Binding-site contacts:
Ligand atom O5 contacts residue GLY260 of chain 2.A at 3.6 Å.
Ligand atom O4 contacts residue PRO397 of chain 2.A at 3.0 Å.
Ligand atom C2 contacts residue CYS168 of chain 2.A at 3.7 Å (hydrophobic).
Ligand atom C11 contacts residue SER360 of chain 2.A at 3.6 Å.
Ligand atom C11 contacts residue PHE219 of chain 2.A at 3.6 Å (hydrophobic).
Ligand atom O2 contacts residue LEU267 of chain 2.A at 3.5 Å.
Ligand atom C12 contacts residue THR198 of chain 2.A at 3.6 Å.
Ligand atom C14 contacts residue GLU196 of chain 2.A at 4.0 Å.
Ligand atom C1 contacts residue CYS168 of chain 2.A at 3.3 Å (hydrophobic).
Ligand atom C2 contacts residue GLY167 of chain 2.A at 3.6 Å.
Ligand atom C4 contacts residue PHE269 of chain 2.A at 3.7 Å (hydrophobic).
Ligand atom O5 contacts residue ASP259 of chain 2.A at 3.8 Å.
Ligand atom C7 contacts residue LEU267 of chain 2.A at 3.6 Å (hydrophobic).
Ligand atom C15 contacts residue ILE200 of chain 2.A at 4.0 Å (hydrophobic).
Ligand atom C1 contacts residue GLY167 of chain 2.A at 3.5 Å.
Ligand atom C1 contacts residue SER360 of chain 2.A at 3.7 Å.
Ligand atom O2 contacts residue THR201 of chain 2.A at 4.0 Å.
Ligand atom C14 contacts residue THR198 of chain 2.A at 3.7 Å.
Ligand atom C2 contacts residue MET141 of chain 1.A at 4.0 Å (hydrophobic).
Ligand atom O2 contacts residue PHE269 of chain 2.A at 3.5 Å.
Ligand atom C13 contacts residue THR198 of chain 2.A at 3.3 Å.
Ligand atom O4 contacts residue CYS168 of chain 2.A at 2.9 Å (h-bond).
Ligand atom C3 contacts residue PRO397 of chain 2.A at 3.8 Å (hydrophobic).
Ligand atom C15 contacts residue SER137 of chain 2.A at 3.5 Å.
Ligand atom C13 contacts residue ILE197 of chain 2.A at 3.9 Å (hydrophobic).
Ligand atom O1 contacts residue SER360 of chain 2.A at 3.6 Å.
Ligand atom C14 contacts residue ILE197 of chain 2.A at 3.5 Å (hydrophobic).
Ligand atom C8 contacts residue LEU267 of chain 2.A at 3.8 Å (hydrophobic).
Ligand atom C14 contacts residue SER137 of chain 2.A at 3.2 Å.
Ligand atom O3 contacts residue ILE197 of chain 2.A at 3.3 Å (h-bond).
Ligand atom C13 contacts residue GLY220 of chain 2.A at 3.6 Å.
Ligand atom C12 contacts residue GLY220 of chain 2.A at 3.5 Å.
Ligand atom O5 contacts residue PHE269 of chain 2.A at 3.4 Å.
Ligand atom C13 contacts residue GLU196 of chain 2.A at 3.7 Å.
Ligand atom O3 contacts residue ASP221 of chain 2.A at 3.5 Å (salt-bridge).
Ligand atom O3 contacts residue THR198 of chain 2.A at 3.2 Å (h-bond).
Ligand atom O3 contacts residue GLU196 of chain 2.A at 3.3 Å.
Ligand atom O4 contacts residue GLY167 of chain 2.A at 3.4 Å.
Ligand atom C3 contacts residue MET141 of chain 1.A at 3.9 Å (hydrophobic).
Ligand atom O3 contacts residue GLY220 of chain 2.A at 2.8 Å (h-bond).

Sequence of chain 2.A:
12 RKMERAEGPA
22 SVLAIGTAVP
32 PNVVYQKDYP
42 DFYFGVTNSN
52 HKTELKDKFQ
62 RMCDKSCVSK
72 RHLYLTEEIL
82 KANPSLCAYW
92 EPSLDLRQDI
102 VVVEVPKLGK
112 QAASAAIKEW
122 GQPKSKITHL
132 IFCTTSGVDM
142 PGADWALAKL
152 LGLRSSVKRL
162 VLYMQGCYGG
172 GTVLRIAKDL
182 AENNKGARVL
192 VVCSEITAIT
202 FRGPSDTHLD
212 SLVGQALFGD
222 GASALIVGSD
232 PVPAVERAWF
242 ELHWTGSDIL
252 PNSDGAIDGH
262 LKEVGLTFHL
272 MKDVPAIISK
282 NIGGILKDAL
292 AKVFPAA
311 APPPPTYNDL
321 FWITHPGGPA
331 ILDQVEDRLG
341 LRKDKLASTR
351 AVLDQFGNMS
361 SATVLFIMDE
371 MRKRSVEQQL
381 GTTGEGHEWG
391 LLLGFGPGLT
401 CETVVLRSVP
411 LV

The protein below binds the small molecule below.
Small molecule (SMILES): O=C1C[C@@H](c2ccc(O)cc2)Oc2cc(O)cc(O)c21

Sequence of chain 1.A:
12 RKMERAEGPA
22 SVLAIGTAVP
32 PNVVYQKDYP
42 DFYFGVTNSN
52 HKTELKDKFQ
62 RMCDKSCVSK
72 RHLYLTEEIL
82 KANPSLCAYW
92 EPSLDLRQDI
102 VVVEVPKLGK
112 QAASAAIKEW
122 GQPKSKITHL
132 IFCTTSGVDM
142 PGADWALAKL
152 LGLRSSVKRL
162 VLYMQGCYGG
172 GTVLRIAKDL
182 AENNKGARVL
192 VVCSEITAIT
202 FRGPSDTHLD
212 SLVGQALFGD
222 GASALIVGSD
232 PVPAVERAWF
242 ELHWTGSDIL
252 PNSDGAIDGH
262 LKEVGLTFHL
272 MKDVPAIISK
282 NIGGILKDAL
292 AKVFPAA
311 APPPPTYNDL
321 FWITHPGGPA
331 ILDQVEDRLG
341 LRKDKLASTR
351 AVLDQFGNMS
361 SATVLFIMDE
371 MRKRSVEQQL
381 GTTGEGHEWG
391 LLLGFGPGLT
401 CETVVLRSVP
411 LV